Sequence of chain 1.G:
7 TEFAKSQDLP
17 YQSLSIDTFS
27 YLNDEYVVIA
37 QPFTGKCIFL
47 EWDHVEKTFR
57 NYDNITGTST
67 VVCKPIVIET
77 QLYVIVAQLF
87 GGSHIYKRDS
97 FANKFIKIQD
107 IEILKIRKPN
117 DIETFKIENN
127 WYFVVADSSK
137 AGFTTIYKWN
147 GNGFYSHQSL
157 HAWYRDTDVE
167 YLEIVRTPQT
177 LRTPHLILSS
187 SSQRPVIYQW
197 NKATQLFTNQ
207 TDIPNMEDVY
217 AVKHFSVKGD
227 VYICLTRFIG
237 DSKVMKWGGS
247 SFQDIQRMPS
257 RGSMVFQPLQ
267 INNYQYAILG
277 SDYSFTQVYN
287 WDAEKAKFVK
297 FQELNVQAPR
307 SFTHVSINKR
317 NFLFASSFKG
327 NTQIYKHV

Binding-site contacts:
Ligand atom C5 contacts residue ASN205 of chain 1.G at 3.7 Å.
Ligand atom O7 contacts residue ASN205 of chain 1.G at 3.7 Å.
Ligand atom O6 contacts residue THR207 of chain 1.G at 4.3 Å.
Ligand atom C7 contacts residue GLN195 of chain 1.G at 3.2 Å.
Ligand atom C8 contacts residue ASN205 of chain 1.G at 4.4 Å.
Ligand atom O5 contacts residue ARG172 of chain 1.G at 4.0 Å.
Ligand atom C6 contacts residue THR207 of chain 1.G at 4.0 Å.
Ligand atom C3 contacts residue ASN205 of chain 1.G at 3.8 Å.
Ligand atom C6 contacts residue GLN206 of chain 1.G at 3.9 Å.
Ligand atom C8 contacts residue GLN195 of chain 1.G at 3.9 Å.
Ligand atom C2 contacts residue GLN195 of chain 1.G at 4.1 Å.
Ligand atom O7 contacts residue GLN195 of chain 1.G at 2.6 Å (h-bond).
Ligand atom O5 contacts residue ASN205 of chain 1.G at 2.4 Å (h-bond).
Ligand atom C2 contacts residue ASN205 of chain 1.G at 4.5 Å.
Ligand atom C2 contacts residue ASN205 of chain 1.G at 2.5 Å.
Ligand atom C5 contacts residue THR207 of chain 1.G at 4.1 Å.
Ligand atom C7 contacts residue ASN205 of chain 1.G at 3.4 Å.
Ligand atom O4 contacts residue GLN206 of chain 1.G at 4.4 Å.
Ligand atom C4 contacts residue ASN205 of chain 1.G at 4.3 Å.
Ligand atom C1 contacts residue THR207 of chain 1.G at 3.9 Å.
Ligand atom N2 contacts residue ASN205 of chain 1.G at 2.8 Å (h-bond).
Ligand atom C1 contacts residue ASN205 of chain 1.G at 4.1 Å.
Ligand atom O5 contacts residue THR207 of chain 1.G at 3.1 Å.
Ligand atom C1 contacts residue GLN195 of chain 1.G at 4.3 Å.
Ligand atom O5 contacts residue THR207 of chain 1.G at 4.3 Å.
Ligand atom N2 contacts residue GLN195 of chain 1.G at 3.9 Å.
Ligand atom C6 contacts residue THR207 of chain 1.G at 3.8 Å.
Ligand atom O5 contacts residue GLN206 of chain 1.G at 4.3 Å.
Ligand atom C1 contacts residue ASN205 of chain 1.G at 1.4 Å.

This small molecule binds to this protein.
Small molecule (SMILES): CC(=O)N[C@H]1[C@H](O[C@H]2[C@H](O)[C@@H](NC(C)=O)CO[C@@H]2CO[C@@H]2O[C@@H](C)[C@@H](O)[C@@H](O)[C@@H]2O)O[C@H](CO)[C@@H](O[C@@H]2O[C@H](CO)[C@@H](O)[C@H](O)[C@@H]2O)[C@@H]1O